The small molecule below binds the protein below.
Small molecule (SMILES): CC(=O)N[C@H]1[C@H]([C@H](O)[C@H](O)CO)O[C@@](O[C@H]2[C@@H](O)[C@@H](CO)O[C@@H](O[C@H]3[C@H](O)[C@@H](O)[C@H](O)O[C@@H]3CO)[C@@H]2O)(C(=O)O)C[C@@H]1O

Binding-site contacts:
Ligand atom C6 contacts residue THR94 of chain 17.D at 4.2 Å.
Ligand atom C4 contacts residue GLY78 of chain 17.D at 3.8 Å.
Ligand atom C11 contacts residue ASP85 of chain 17.E at 3.6 Å.
Ligand atom C5 contacts residue TYR72 of chain 17.D at 3.6 Å (hydrophobic).
Ligand atom O4 contacts residue GLY78 of chain 17.D at 3.1 Å (h-bond).
Ligand atom C4 contacts residue HIS298 of chain 17.D at 3.7 Å.
Ligand atom N5 contacts residue TYR72 of chain 17.D at 3.0 Å (h-bond).
Ligand atom O1B contacts residue TYR72 of chain 17.D at 4.0 Å.
Ligand atom C1 contacts residue TYR72 of chain 17.D at 3.8 Å (hydrophobic).
Ligand atom C3 contacts residue HIS298 of chain 17.D at 3.9 Å.
Ligand atom O3 contacts residue ARG77 of chain 17.D at 4.3 Å.
Ligand atom C3 contacts residue VAL296 of chain 17.D at 3.5 Å (hydrophobic).
Ligand atom O6 contacts residue ASN93 of chain 17.D at 3.4 Å (h-bond).
Ligand atom C1 contacts residue ARG77 of chain 17.D at 3.4 Å.
Ligand atom O1A contacts residue TYR72 of chain 17.D at 3.3 Å.
Ligand atom O4 contacts residue HIS298 of chain 17.D at 2.6 Å (h-bond).
Ligand atom O8 contacts residue TYR72 of chain 17.D at 3.7 Å.
Ligand atom O3 contacts residue VAL296 of chain 17.D at 4.3 Å.
Ligand atom C4 contacts residue TYR72 of chain 17.D at 3.4 Å (hydrophobic).
Ligand atom O4 contacts residue TYR72 of chain 17.D at 3.9 Å.
Ligand atom O1A contacts residue ARG77 of chain 17.D at 2.8 Å (salt-bridge).
Ligand atom O10 contacts residue THR291 of chain 17.D at 3.8 Å.
Ligand atom O4 contacts residue ILE79 of chain 17.D at 4.2 Å.
Ligand atom O1A contacts residue GLY78 of chain 17.D at 4.1 Å.
Ligand atom C3 contacts residue ARG77 of chain 17.D at 3.4 Å.
Ligand atom C10 contacts residue TYR72 of chain 17.D at 3.8 Å (hydrophobic).
Ligand atom C11 contacts residue TYR72 of chain 17.D at 4.0 Å (hydrophobic).
Ligand atom O4 contacts residue THR291 of chain 17.D at 4.0 Å.
Ligand atom C2 contacts residue ARG77 of chain 17.D at 4.0 Å.
Ligand atom O1B contacts residue ARG77 of chain 17.D at 2.8 Å (salt-bridge).
Ligand atom O4 contacts residue ARG77 of chain 17.D at 4.3 Å.
Ligand atom O3 contacts residue ASN80 of chain 17.D at 3.8 Å.
Ligand atom O4 contacts residue VAL296 of chain 17.D at 4.0 Å.
Ligand atom C4 contacts residue VAL296 of chain 17.D at 4.2 Å (hydrophobic).
Ligand atom C6 contacts residue ASN93 of chain 17.D at 3.2 Å.
Ligand atom C6 contacts residue TYR72 of chain 17.D at 3.8 Å (hydrophobic).
Ligand atom O8 contacts residue ARG77 of chain 17.D at 3.6 Å.
Ligand atom C4 contacts residue ARG77 of chain 17.D at 4.1 Å.
Ligand atom C3 contacts residue GLY78 of chain 17.D at 4.0 Å.
Ligand atom O3 contacts residue GLY78 of chain 17.D at 3.8 Å.

Sequence of chain 17.D:
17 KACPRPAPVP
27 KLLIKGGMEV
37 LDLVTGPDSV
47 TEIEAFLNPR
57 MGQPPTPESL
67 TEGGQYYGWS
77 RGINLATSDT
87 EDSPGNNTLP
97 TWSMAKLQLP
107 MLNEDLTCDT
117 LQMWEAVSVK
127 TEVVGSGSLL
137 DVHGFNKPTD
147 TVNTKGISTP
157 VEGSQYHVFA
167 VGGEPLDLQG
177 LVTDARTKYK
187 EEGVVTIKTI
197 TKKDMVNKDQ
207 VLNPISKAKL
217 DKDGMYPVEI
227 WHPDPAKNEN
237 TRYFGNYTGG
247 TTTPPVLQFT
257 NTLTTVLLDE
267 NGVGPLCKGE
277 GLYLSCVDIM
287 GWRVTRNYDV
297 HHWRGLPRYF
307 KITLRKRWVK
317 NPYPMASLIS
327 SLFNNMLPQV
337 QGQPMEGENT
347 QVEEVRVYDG

Sequence of chain 17.E:
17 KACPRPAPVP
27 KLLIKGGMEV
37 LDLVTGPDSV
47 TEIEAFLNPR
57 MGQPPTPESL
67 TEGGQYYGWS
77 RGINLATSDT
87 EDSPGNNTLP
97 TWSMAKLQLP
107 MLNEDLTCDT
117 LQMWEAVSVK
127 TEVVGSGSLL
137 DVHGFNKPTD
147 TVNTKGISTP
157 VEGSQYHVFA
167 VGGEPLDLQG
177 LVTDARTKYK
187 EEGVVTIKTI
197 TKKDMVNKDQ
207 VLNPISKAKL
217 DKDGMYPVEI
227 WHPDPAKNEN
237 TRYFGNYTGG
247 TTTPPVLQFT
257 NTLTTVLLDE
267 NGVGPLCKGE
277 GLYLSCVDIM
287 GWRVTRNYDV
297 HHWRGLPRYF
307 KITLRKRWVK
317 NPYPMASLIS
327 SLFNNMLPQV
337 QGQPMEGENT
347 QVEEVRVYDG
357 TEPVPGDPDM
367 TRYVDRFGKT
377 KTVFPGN